Binding-site contacts:
Ligand atom O2' contacts residue ASP70 of chain 1.H at 3.0 Å (salt-bridge).
Ligand atom O1B contacts residue ILE113 of chain 1.H at 3.5 Å (h-bond).
Ligand atom N6 contacts residue ARG87 of chain 1.H at 3.6 Å (salt-bridge).
Ligand atom O4' contacts residue PHE82 of chain 1.H at 3.4 Å.
Ligand atom C2' contacts residue LEU154 of chain 1.H at 3.3 Å (hydrophobic).
Ligand atom N1 contacts residue PHE166 of chain 1.H at 3.6 Å.
Ligand atom O3B contacts residue PRO115 of chain 1.H at 3.1 Å.
Ligand atom N3 contacts residue PHE166 of chain 1.H at 3.6 Å.
Ligand atom N6 contacts residue LYS164 of chain 1.H at 3.6 Å (salt-bridge).
Ligand atom O2' contacts residue ASN8 of chain 1.G at 3.5 Å (h-bond).
Ligand atom O2B contacts residue ARG87 of chain 1.H at 3.4 Å.
Ligand atom N1 contacts residue ARG87 of chain 1.H at 3.0 Å (salt-bridge).
Ligand atom O2' contacts residue LEU154 of chain 1.H at 3.2 Å.
Ligand atom O3' contacts residue ASP70 of chain 1.H at 3.1 Å (salt-bridge).
Ligand atom N9 contacts residue PHE82 of chain 1.H at 3.6 Å.
Ligand atom C4 contacts residue PHE82 of chain 1.H at 3.6 Å (hydrophobic).
Ligand atom O5' contacts residue ARG73 of chain 1.H at 3.7 Å.
Ligand atom O2B contacts residue ASN90 of chain 1.H at 2.9 Å (h-bond).
Ligand atom C2 contacts residue THR167 of chain 1.H at 3.5 Å.
Ligand atom C8 contacts residue ASN8 of chain 1.G at 3.6 Å.
Ligand atom N6 contacts residue PHE166 of chain 1.H at 3.5 Å.
Ligand atom C4' contacts residue ASP70 of chain 1.H at 3.5 Å.
Ligand atom O2A contacts residue ARG73 of chain 1.H at 2.8 Å (salt-bridge).
Ligand atom N7 contacts residue PHE82 of chain 1.H at 3.7 Å.
Ligand atom O1B contacts residue SER114 of chain 1.H at 2.9 Å (h-bond).
Ligand atom C2 contacts residue ILE113 of chain 1.H at 3.7 Å (hydrophobic).
Ligand atom O4' contacts residue VAL9 of chain 1.G at 3.4 Å.
Ligand atom O3B contacts residue ARG87 of chain 1.H at 2.9 Å (salt-bridge).
Ligand atom O1A contacts residue PHE112 of chain 1.H at 3.3 Å.
Ligand atom N1 contacts residue THR167 of chain 1.H at 3.4 Å (h-bond).
Ligand atom C8 contacts residue PHE82 of chain 1.H at 3.5 Å (hydrophobic).
Ligand atom O2B contacts residue ARG73 of chain 1.H at 3.3 Å (salt-bridge).
Ligand atom N6 contacts residue GLY165 of chain 1.H at 2.9 Å (h-bond).
Ligand atom C6 contacts residue PHE166 of chain 1.H at 3.6 Å (hydrophobic).
Ligand atom C6 contacts residue ARG87 of chain 1.H at 3.5 Å.
Ligand atom O2A contacts residue ASN90 of chain 1.H at 2.7 Å (h-bond).
Ligand atom O1B contacts residue PHE112 of chain 1.H at 3.7 Å.
Ligand atom O1A contacts residue ILE113 of chain 1.H at 2.9 Å (h-bond).
Ligand atom C1' contacts residue ASN8 of chain 1.G at 3.3 Å.
Ligand atom O2A contacts residue PHE112 of chain 1.H at 3.6 Å.

Sequence of chain 1.G:
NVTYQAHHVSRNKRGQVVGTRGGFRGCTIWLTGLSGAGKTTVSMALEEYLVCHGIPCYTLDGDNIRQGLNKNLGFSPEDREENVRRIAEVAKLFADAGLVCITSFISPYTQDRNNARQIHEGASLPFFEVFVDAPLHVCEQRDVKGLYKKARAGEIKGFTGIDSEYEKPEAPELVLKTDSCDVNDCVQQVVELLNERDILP

A protein and the small-molecule ligand that binds it are described below.
Small molecule (SMILES): Nc1ncnc2c1ncn2[C@@H]1O[C@H](CO[P](=O)(O)OS(=O)(=O)O)[C@@H](O)[C@H]1O

Sequence of chain 1.H:
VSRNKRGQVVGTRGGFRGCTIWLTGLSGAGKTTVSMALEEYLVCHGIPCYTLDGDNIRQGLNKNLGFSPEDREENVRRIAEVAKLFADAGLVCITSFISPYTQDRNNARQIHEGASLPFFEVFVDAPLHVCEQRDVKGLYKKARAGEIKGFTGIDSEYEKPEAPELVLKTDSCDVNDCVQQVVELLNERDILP